This protein binds this small molecule.
Small molecule (SMILES): CC(=O)N[C@@H]1[C@@H](O)[C@H](O)[C@@H](CO)O[C@H]1O

Binding-site contacts:
Ligand atom C4 contacts residue LEU151 of chain 34.D at 4.0 Å (hydrophobic).
Ligand atom C8 contacts residue ILE155 of chain 34.D at 3.7 Å (hydrophobic).
Ligand atom C2 contacts residue ASN87 of chain 34.D at 2.4 Å.
Ligand atom O5 contacts residue ASN87 of chain 34.D at 2.3 Å (h-bond).
Ligand atom N2 contacts residue ILE155 of chain 34.D at 4.1 Å.
Ligand atom C1 contacts residue ASN87 of chain 34.D at 1.4 Å.
Ligand atom C3 contacts residue LEU151 of chain 34.D at 4.2 Å (hydrophobic).
Ligand atom O4 contacts residue LEU151 of chain 34.D at 3.3 Å.
Ligand atom C6 contacts residue LEU91 of chain 34.D at 4.2 Å (hydrophobic).
Ligand atom C5 contacts residue ASN87 of chain 34.D at 3.7 Å.
Ligand atom O6 contacts residue LEU91 of chain 34.D at 4.0 Å.
Ligand atom C1 contacts residue SER89 of chain 34.D at 3.3 Å.
Ligand atom C4 contacts residue ASN87 of chain 34.D at 4.2 Å.
Ligand atom O6 contacts residue LEU151 of chain 34.D at 3.4 Å.
Ligand atom C7 contacts residue ILE155 of chain 34.D at 4.3 Å (hydrophobic).
Ligand atom O5 contacts residue SER89 of chain 34.D at 2.8 Å (h-bond).
Ligand atom C5 contacts residue SER89 of chain 34.D at 3.3 Å.
Ligand atom C6 contacts residue LEU151 of chain 34.D at 3.7 Å (hydrophobic).
Ligand atom C5 contacts residue LEU151 of chain 34.D at 3.8 Å (hydrophobic).
Ligand atom N2 contacts residue ASN87 of chain 34.D at 2.9 Å (h-bond).
Ligand atom O7 contacts residue ASN87 of chain 34.D at 4.1 Å.
Ligand atom C3 contacts residue ASN87 of chain 34.D at 3.8 Å.
Ligand atom O6 contacts residue SER89 of chain 34.D at 2.8 Å (h-bond).
Ligand atom C6 contacts residue SER89 of chain 34.D at 3.6 Å.
Ligand atom C7 contacts residue ASN87 of chain 34.D at 3.8 Å.

Sequence of chain 34.D:
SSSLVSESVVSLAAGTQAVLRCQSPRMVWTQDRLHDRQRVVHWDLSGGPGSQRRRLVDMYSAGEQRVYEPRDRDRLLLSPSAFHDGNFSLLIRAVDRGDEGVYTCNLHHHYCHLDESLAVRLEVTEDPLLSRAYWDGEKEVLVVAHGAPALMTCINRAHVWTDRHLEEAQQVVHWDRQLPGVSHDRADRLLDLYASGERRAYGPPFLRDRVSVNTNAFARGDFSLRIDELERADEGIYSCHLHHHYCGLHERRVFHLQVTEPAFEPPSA